Sequence of chain 1.A:
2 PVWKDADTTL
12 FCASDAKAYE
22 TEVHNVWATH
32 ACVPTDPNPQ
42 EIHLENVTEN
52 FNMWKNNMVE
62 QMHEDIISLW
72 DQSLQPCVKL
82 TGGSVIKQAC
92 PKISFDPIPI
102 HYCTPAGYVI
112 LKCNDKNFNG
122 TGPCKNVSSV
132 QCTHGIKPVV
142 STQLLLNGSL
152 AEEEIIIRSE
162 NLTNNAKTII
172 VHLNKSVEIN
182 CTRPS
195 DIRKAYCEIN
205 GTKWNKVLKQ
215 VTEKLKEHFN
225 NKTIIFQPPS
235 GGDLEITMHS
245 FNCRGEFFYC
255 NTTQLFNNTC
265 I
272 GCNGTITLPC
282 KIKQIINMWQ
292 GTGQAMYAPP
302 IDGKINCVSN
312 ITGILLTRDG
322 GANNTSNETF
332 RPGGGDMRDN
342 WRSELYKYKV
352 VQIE

This small molecule binds to this protein.
Small molecule (SMILES): CC(=O)N[C@@H]1[C@@H](O)[C@H](O)[C@@H](CO)O[C@H]1O

Binding-site contacts:
Ligand atom C8 contacts residue MET242 of chain 1.A at 4.1 Å (hydrophobic).
Ligand atom C8 contacts residue THR241 of chain 1.A at 3.6 Å.
Ligand atom C5 contacts residue ASN255 of chain 1.A at 3.6 Å.
Ligand atom C3 contacts residue ASN255 of chain 1.A at 3.8 Å.
Ligand atom N2 contacts residue THR257 of chain 1.A at 4.5 Å.
Ligand atom C2 contacts residue ASN255 of chain 1.A at 2.5 Å.
Ligand atom N2 contacts residue ASN255 of chain 1.A at 3.0 Å (h-bond).
Ligand atom C5 contacts residue THR257 of chain 1.A at 4.0 Å.
Ligand atom C1 contacts residue THR257 of chain 1.A at 3.1 Å.
Ligand atom C2 contacts residue THR257 of chain 1.A at 4.3 Å.
Ligand atom O5 contacts residue THR257 of chain 1.A at 3.6 Å.
Ligand atom O7 contacts residue ASN255 of chain 1.A at 4.4 Å.
Ligand atom C1 contacts residue ASN255 of chain 1.A at 1.4 Å.
Ligand atom C7 contacts residue MET242 of chain 1.A at 4.3 Å (hydrophobic).
Ligand atom C4 contacts residue ASN255 of chain 1.A at 4.2 Å.
Ligand atom O5 contacts residue ASN255 of chain 1.A at 2.3 Å (h-bond).
Ligand atom C7 contacts residue ASN255 of chain 1.A at 4.0 Å.